Sequence of chain 1.J:
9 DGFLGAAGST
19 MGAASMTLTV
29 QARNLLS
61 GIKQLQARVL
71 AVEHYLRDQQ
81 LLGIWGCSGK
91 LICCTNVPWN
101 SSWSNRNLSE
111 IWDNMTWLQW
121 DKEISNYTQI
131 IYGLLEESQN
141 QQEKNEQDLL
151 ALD

This protein binds this small molecule.
Small molecule (SMILES): CC(=O)N[C@@H]1[C@@H](O)[C@H](O)[C@@H](CO)O[C@H]1O

Sequence of chain 1.G:
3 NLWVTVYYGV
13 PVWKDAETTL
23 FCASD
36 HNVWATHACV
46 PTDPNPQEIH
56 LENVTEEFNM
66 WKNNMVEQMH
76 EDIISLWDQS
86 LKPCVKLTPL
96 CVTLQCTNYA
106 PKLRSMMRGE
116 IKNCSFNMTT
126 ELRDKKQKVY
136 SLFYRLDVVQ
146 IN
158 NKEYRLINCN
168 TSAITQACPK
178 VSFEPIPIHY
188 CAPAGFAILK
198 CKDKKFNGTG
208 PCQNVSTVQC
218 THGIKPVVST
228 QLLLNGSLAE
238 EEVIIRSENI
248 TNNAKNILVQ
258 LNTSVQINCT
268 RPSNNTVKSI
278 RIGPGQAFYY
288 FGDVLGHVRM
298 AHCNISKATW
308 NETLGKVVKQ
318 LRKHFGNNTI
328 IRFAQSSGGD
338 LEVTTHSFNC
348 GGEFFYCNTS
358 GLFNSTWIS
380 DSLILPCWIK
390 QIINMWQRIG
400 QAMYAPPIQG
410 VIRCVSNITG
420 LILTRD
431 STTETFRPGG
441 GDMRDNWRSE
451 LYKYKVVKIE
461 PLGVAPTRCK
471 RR

Binding-site contacts:
Ligand atom O5 contacts residue ASN58 of chain 1.G at 2.4 Å (h-bond).
Ligand atom C5 contacts residue ASN58 of chain 1.G at 3.7 Å.
Ligand atom C2 contacts residue GLY16 of chain 1.J at 4.2 Å.
Ligand atom O7 contacts residue ASN58 of chain 1.G at 3.6 Å.
Ligand atom C2 contacts residue ASN58 of chain 1.G at 2.4 Å.
Ligand atom C7 contacts residue ASN58 of chain 1.G at 3.4 Å.
Ligand atom C3 contacts residue ASN58 of chain 1.G at 3.8 Å.
Ligand atom C7 contacts residue GLY16 of chain 1.J at 4.2 Å.
Ligand atom C7 contacts residue SER17 of chain 1.J at 4.4 Å.
Ligand atom C8 contacts residue SER17 of chain 1.J at 3.4 Å.
Ligand atom C1 contacts residue ASN58 of chain 1.G at 1.4 Å.
Ligand atom N2 contacts residue SER17 of chain 1.J at 4.3 Å.
Ligand atom C8 contacts residue GLY13 of chain 1.J at 4.4 Å.
Ligand atom N2 contacts residue ASN58 of chain 1.G at 2.8 Å (h-bond).
Ligand atom O7 contacts residue GLU57 of chain 1.G at 3.2 Å.
Ligand atom C8 contacts residue ASN58 of chain 1.G at 4.5 Å.
Ligand atom C4 contacts residue ASN58 of chain 1.G at 4.2 Å.
Ligand atom C7 contacts residue GLU57 of chain 1.G at 3.6 Å.
Ligand atom C8 contacts residue GLU57 of chain 1.G at 3.8 Å.
Ligand atom N2 contacts residue GLY16 of chain 1.J at 3.5 Å (h-bond).
Ligand atom C8 contacts residue GLY16 of chain 1.J at 4.0 Å.